This small molecule binds to this protein.
Small molecule (SMILES): c1ccc2ccccc2c1

Sequence of chain 2.A:
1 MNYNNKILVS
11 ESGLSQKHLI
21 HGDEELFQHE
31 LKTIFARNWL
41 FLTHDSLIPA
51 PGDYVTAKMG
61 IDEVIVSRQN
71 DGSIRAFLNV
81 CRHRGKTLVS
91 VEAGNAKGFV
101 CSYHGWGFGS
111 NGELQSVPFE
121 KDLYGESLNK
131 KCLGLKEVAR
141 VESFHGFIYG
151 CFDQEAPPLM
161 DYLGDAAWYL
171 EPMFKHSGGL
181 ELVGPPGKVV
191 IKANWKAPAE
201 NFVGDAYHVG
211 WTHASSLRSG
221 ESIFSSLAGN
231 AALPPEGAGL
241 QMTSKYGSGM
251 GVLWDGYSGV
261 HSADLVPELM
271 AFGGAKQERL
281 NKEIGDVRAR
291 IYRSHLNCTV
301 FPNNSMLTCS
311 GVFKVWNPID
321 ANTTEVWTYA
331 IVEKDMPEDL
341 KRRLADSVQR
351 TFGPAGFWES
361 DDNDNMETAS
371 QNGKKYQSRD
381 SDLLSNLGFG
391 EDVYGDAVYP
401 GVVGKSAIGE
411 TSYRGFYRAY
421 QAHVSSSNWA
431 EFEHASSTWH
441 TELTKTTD

Binding-site contacts:
Ligand atom C8A contacts residue VAL209 of chain 2.A at 3.9 Å (hydrophobic).
Ligand atom C1 contacts residue HIS208 of chain 2.A at 3.9 Å.
Ligand atom C4A contacts residue VAL209 of chain 2.A at 3.8 Å (hydrophobic).
Ligand atom C5 contacts residue ASN297 of chain 2.A at 4.1 Å.
Ligand atom C2 contacts residue ASN201 of chain 2.A at 3.7 Å.
Ligand atom C4A contacts residue ASN297 of chain 2.A at 4.0 Å.
Ligand atom C2 contacts residue ASP205 of chain 2.A at 4.1 Å.
Ligand atom C3 contacts residue ASP205 of chain 2.A at 3.2 Å.
Ligand atom C2 contacts residue PHE202 of chain 2.A at 4.3 Å (hydrophobic).
Ligand atom C5 contacts residue VAL209 of chain 2.A at 4.0 Å (hydrophobic).
Ligand atom C4 contacts residue ALA206 of chain 2.A at 4.4 Å (hydrophobic).
Ligand atom C3 contacts residue PHE202 of chain 2.A at 4.2 Å (hydrophobic).
Ligand atom C1 contacts residue VAL209 of chain 2.A at 4.5 Å (hydrophobic).
Ligand atom C3 contacts residue ASN201 of chain 2.A at 3.4 Å.
Ligand atom C8A contacts residue LEU307 of chain 2.A at 4.3 Å (hydrophobic).
Ligand atom C7 contacts residue VAL260 of chain 2.A at 4.4 Å (hydrophobic).
Ligand atom C4 contacts residue ASN297 of chain 2.A at 3.3 Å.
Ligand atom C4 contacts residue ASP205 of chain 2.A at 3.4 Å.
Ligand atom C6 contacts residue HIS295 of chain 2.A at 3.7 Å.
Ligand atom C8 contacts residue LEU307 of chain 2.A at 4.2 Å (hydrophobic).
Ligand atom C2 contacts residue HIS208 of chain 2.A at 3.5 Å.
Ligand atom C7 contacts residue PHE224 of chain 2.A at 4.2 Å (hydrophobic).
Ligand atom C7 contacts residue VAL209 of chain 2.A at 4.3 Å (hydrophobic).
Ligand atom C1 contacts residue LEU307 of chain 2.A at 4.2 Å (hydrophobic).
Ligand atom C4A contacts residue ASP205 of chain 2.A at 4.3 Å.
Ligand atom C7 contacts residue HIS295 of chain 2.A at 3.8 Å.
Ligand atom C6 contacts residue PHE224 of chain 2.A at 4.1 Å (hydrophobic).
Ligand atom C4 contacts residue VAL209 of chain 2.A at 4.2 Å (hydrophobic).
Ligand atom C3 contacts residue ASN297 of chain 2.A at 3.5 Å.
Ligand atom C8 contacts residue HIS295 of chain 2.A at 4.4 Å.
Ligand atom C6 contacts residue VAL209 of chain 2.A at 4.2 Å (hydrophobic).
Ligand atom C3 contacts residue HIS208 of chain 2.A at 3.9 Å.
Ligand atom C5 contacts residue HIS295 of chain 2.A at 4.3 Å.
Ligand atom C8 contacts residue VAL209 of chain 2.A at 4.2 Å (hydrophobic).